A protein and the small-molecule ligand that binds it are described below.
Small molecule (SMILES): COCCNC(=O)C1C=CC2NCSC2=C1

Sequence of chain 1.B:
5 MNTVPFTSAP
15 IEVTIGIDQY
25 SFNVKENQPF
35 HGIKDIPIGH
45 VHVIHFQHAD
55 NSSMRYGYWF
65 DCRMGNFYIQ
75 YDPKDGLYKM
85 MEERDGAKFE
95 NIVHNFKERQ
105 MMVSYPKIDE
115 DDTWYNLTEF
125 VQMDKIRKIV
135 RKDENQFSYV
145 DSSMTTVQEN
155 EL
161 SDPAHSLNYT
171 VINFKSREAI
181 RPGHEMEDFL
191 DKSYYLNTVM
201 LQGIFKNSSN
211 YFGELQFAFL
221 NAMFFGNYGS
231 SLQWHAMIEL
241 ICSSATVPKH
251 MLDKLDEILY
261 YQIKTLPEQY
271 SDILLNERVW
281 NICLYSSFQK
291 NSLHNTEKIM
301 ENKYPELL

Binding-site contacts:
Ligand atom N contacts residue PHE205 of chain 1.B at 3.7 Å.
Ligand atom C2 contacts residue THR170 of chain 1.B at 3.4 Å.
Ligand atom C8 contacts residue GLY213 of chain 1.B at 4.0 Å.
Ligand atom C10 contacts residue GLY213 of chain 1.B at 3.8 Å.
Ligand atom N1 contacts residue GLN126 of chain 1.B at 3.1 Å (h-bond).
Ligand atom C10 contacts residue ILE130 of chain 1.B at 3.5 Å (hydrophobic).
Ligand atom O1 contacts residue LYS129 of chain 1.B at 3.0 Å.
Ligand atom C7 contacts residue GLN126 of chain 1.B at 3.9 Å.
Ligand atom C9 contacts residue ILE133 of chain 1.B at 3.9 Å (hydrophobic).
Ligand atom C6 contacts residue GLN126 of chain 1.B at 3.9 Å.
Ligand atom C1 contacts residue THR170 of chain 1.B at 3.3 Å.
Ligand atom C7 contacts residue GLU214 of chain 1.B at 3.6 Å.
Ligand atom C9 contacts residue GLU214 of chain 1.B at 3.5 Å.
Ligand atom C2 contacts residue GLU214 of chain 1.B at 3.2 Å.
Ligand atom C4 contacts residue ASN210 of chain 1.B at 4.0 Å.
Ligand atom C6 contacts residue PHE124 of chain 1.B at 3.8 Å (hydrophobic).
Ligand atom N contacts residue GLU214 of chain 1.B at 2.9 Å (salt-bridge).
Ligand atom C5 contacts residue LYS129 of chain 1.B at 3.7 Å.
Ligand atom C4 contacts residue LYS129 of chain 1.B at 3.8 Å.
Ligand atom N1 contacts residue VAL125 of chain 1.B at 3.6 Å.
Ligand atom S contacts residue PHE217 of chain 1.B at 3.5 Å.
Ligand atom C9 contacts residue LYS129 of chain 1.B at 3.8 Å.
Ligand atom C7 contacts residue GLY213 of chain 1.B at 3.5 Å.
Ligand atom N1 contacts residue PHE124 of chain 1.B at 4.0 Å.
Ligand atom C1 contacts residue GLU214 of chain 1.B at 3.8 Å.
Ligand atom C contacts residue ILE133 of chain 1.B at 3.9 Å (hydrophobic).
Ligand atom C6 contacts residue LYS129 of chain 1.B at 3.9 Å.
Ligand atom C2 contacts residue PHE205 of chain 1.B at 3.4 Å (hydrophobic).
Ligand atom C8 contacts residue GLU214 of chain 1.B at 3.6 Å.
Ligand atom C10 contacts residue GLN126 of chain 1.B at 3.8 Å.
Ligand atom C10 contacts residue PHE217 of chain 1.B at 3.5 Å (hydrophobic).
Ligand atom C3 contacts residue LYS129 of chain 1.B at 3.7 Å.
Ligand atom C5 contacts residue ASN210 of chain 1.B at 3.6 Å.
Ligand atom C6 contacts residue GLU214 of chain 1.B at 3.8 Å.
Ligand atom S contacts residue ILE130 of chain 1.B at 4.0 Å.
Ligand atom C8 contacts residue LYS129 of chain 1.B at 3.9 Å.
Ligand atom C6 contacts residue GLY213 of chain 1.B at 3.7 Å.
Ligand atom O1 contacts residue ASN210 of chain 1.B at 3.6 Å.
Ligand atom N1 contacts residue GLY213 of chain 1.B at 3.6 Å (h-bond).
Ligand atom S contacts residue GLU214 of chain 1.B at 4.0 Å.